Binding-site contacts:
Ligand atom CL16 contacts residue ALA195 of chain 1.A at 3.5 Å.
Ligand atom O17 contacts residue TYR155 of chain 1.A at 2.6 Å (h-bond).
Ligand atom CL14 contacts residue TYR145 of chain 1.A at 3.6 Å.
Ligand atom C9 contacts residue ALA195 of chain 1.A at 3.4 Å (hydrophobic).
Ligand atom C8 contacts residue ALA195 of chain 1.A at 3.8 Å (hydrophobic).
Ligand atom CL14 contacts residue NAD1 of chain 1.E at 3.6 Å.
Ligand atom C1 contacts residue NAD1 of chain 1.E at 3.5 Å.
Ligand atom C10 contacts residue MET158 of chain 1.A at 4.0 Å (hydrophobic).
Ligand atom C2 contacts residue NAD1 of chain 1.E at 3.5 Å.
Ligand atom C3 contacts residue NAD1 of chain 1.E at 3.1 Å.
Ligand atom O17 contacts residue NAD1 of chain 1.E at 2.5 Å (h-bond).
Ligand atom C6 contacts residue NAD1 of chain 1.E at 3.5 Å.
Ligand atom C5 contacts residue NAD1 of chain 1.E at 3.4 Å.
Ligand atom C10 contacts residue GLY92 of chain 1.A at 3.6 Å.
Ligand atom C3 contacts residue ILE199 of chain 1.A at 3.5 Å (hydrophobic).
Ligand atom O7 contacts residue NAD1 of chain 1.E at 3.1 Å (h-bond).
Ligand atom C2 contacts residue ILE199 of chain 1.A at 3.7 Å (hydrophobic).
Ligand atom C4 contacts residue ILE199 of chain 1.A at 3.9 Å (hydrophobic).
Ligand atom C13 contacts residue MET158 of chain 1.A at 4.0 Å (hydrophobic).
Ligand atom O17 contacts residue LYS162 of chain 1.A at 3.8 Å.
Ligand atom C4 contacts residue ALA196 of chain 1.A at 3.8 Å (hydrophobic).
Ligand atom C3 contacts residue ALA196 of chain 1.A at 4.0 Å (hydrophobic).
Ligand atom C8 contacts residue MET158 of chain 1.A at 4.0 Å (hydrophobic).
Ligand atom CL15 contacts residue ALA94 of chain 1.A at 3.4 Å.
Ligand atom C1 contacts residue TYR145 of chain 1.A at 3.9 Å (hydrophobic).
Ligand atom C13 contacts residue ILE199 of chain 1.A at 4.0 Å (hydrophobic).
Ligand atom C1 contacts residue TYR155 of chain 1.A at 3.5 Å (hydrophobic).
Ligand atom CL14 contacts residue PHE202 of chain 1.A at 3.7 Å.
Ligand atom CL16 contacts residue NAD1 of chain 1.E at 3.5 Å.
Ligand atom C6 contacts residue TYR155 of chain 1.A at 3.5 Å (hydrophobic).
Ligand atom CL15 contacts residue LEU99 of chain 1.A at 3.6 Å.
Ligand atom C3 contacts residue PHE202 of chain 1.A at 3.9 Å (hydrophobic).
Ligand atom CL16 contacts residue GLY92 of chain 1.A at 3.5 Å.
Ligand atom C9 contacts residue MET158 of chain 1.A at 4.0 Å (hydrophobic).
Ligand atom C12 contacts residue MET158 of chain 1.A at 4.0 Å (hydrophobic).
Ligand atom C10 contacts residue ALA195 of chain 1.A at 3.8 Å (hydrophobic).
Ligand atom C11 contacts residue MET158 of chain 1.A at 4.0 Å (hydrophobic).
Ligand atom C12 contacts residue LEU99 of chain 1.A at 3.7 Å (hydrophobic).
Ligand atom C4 contacts residue NAD1 of chain 1.E at 3.3 Å.
Ligand atom C8 contacts residue NAD1 of chain 1.E at 3.8 Å.

This protein binds this small molecule.
Small molecule (SMILES): Oc1cc(Cl)ccc1Oc1ccc(Cl)cc1Cl

Sequence of chain 1.A:
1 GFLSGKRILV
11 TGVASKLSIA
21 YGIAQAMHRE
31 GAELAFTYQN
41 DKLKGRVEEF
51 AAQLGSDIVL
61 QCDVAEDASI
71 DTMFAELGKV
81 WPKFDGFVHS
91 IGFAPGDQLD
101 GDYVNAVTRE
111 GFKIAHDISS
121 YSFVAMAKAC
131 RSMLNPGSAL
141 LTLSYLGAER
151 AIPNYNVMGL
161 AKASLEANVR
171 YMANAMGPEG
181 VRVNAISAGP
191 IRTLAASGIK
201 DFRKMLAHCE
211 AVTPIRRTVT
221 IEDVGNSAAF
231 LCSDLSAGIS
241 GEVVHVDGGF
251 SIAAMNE